This small molecule binds to this protein.
Small molecule (SMILES): CCOC(=O)NCCCNC(=O)OCC

Sequence of chain 1.G:
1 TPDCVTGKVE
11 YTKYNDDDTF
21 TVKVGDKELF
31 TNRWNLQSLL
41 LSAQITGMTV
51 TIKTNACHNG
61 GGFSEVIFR

Binding-site contacts:
Ligand atom O15 contacts residue TRP34 of chain 1.G at 4.0 Å.
Ligand atom C13 contacts residue S101 of chain 1.NA at 3.8 Å.
Ligand atom C12 contacts residue TRP34 of chain 1.G at 4.3 Å (hydrophobic).
Ligand atom C10 contacts residue TRP34 of chain 1.G at 4.4 Å (hydrophobic).
Ligand atom O11 contacts residue TRP34 of chain 1.G at 3.8 Å.
Ligand atom C12 contacts residue S101 of chain 1.NA at 4.1 Å.